A protein and the small-molecule ligand that binds it are described below.
Small molecule (SMILES): NC(N)=NCCC[C@H](N)C(=O)N[C@@H](CCC(=O)O)C(=O)NCC(=O)N[C@@H](CCC(=O)O)C(=O)N[C@@H](CCC(=O)O)C(=O)O

Binding-site contacts:
Ligand atom OE2 contacts residue HIS162 of chain 1.B at 3.7 Å.
Ligand atom OE1 contacts residue LYS126 of chain 1.B at 2.6 Å (salt-bridge).
Ligand atom O contacts residue PHE429 of chain 1.B at 3.5 Å.
Ligand atom CD contacts residue LYS109 of chain 1.B at 3.6 Å.
Ligand atom C contacts residue SER460 of chain 1.B at 3.7 Å.
Ligand atom OE2 contacts residue PHE111 of chain 1.B at 3.1 Å.
Ligand atom CA contacts residue PRO459 of chain 1.B at 4.0 Å (hydrophobic).
Ligand atom OE2 contacts residue ARG221 of chain 1.B at 3.4 Å (salt-bridge).
Ligand atom OE1 contacts residue HIS162 of chain 1.B at 3.2 Å (h-bond).
Ligand atom O contacts residue GLY461 of chain 1.B at 4.0 Å.
Ligand atom NH2 contacts residue PRO459 of chain 1.B at 3.4 Å.
Ligand atom C contacts residue ARG362 of chain 1.B at 3.6 Å.
Ligand atom O contacts residue SER460 of chain 1.B at 3.5 Å (h-bond).
Ligand atom OE2 contacts residue PHE206 of chain 1.B at 4.0 Å.
Ligand atom CD contacts residue LYS126 of chain 1.B at 3.1 Å.
Ligand atom CA contacts residue SER460 of chain 1.B at 3.8 Å.
Ligand atom CA contacts residue PHE429 of chain 1.B at 4.0 Å (hydrophobic).
Ligand atom CZ contacts residue PRO459 of chain 1.B at 3.7 Å (hydrophobic).
Ligand atom O contacts residue SER460 of chain 1.B at 4.0 Å.
Ligand atom CB contacts residue LEU458 of chain 1.B at 3.7 Å (hydrophobic).
Ligand atom C contacts residue SER460 of chain 1.B at 3.9 Å.
Ligand atom OE2 contacts residue LYS126 of chain 1.B at 2.9 Å (salt-bridge).
Ligand atom O contacts residue ARG274 of chain 1.B at 3.4 Å (salt-bridge).
Ligand atom O contacts residue PRO459 of chain 1.B at 3.5 Å.
Ligand atom OXT contacts residue ARG274 of chain 1.B at 3.6 Å (salt-bridge).
Ligand atom O contacts residue ARG362 of chain 1.B at 3.2 Å (salt-bridge).
Ligand atom OE1 contacts residue LYS109 of chain 1.B at 3.0 Å (salt-bridge).
Ligand atom N contacts residue SER460 of chain 1.B at 3.6 Å.
Ligand atom N contacts residue SER460 of chain 1.B at 3.8 Å.
Ligand atom C contacts residue ARG274 of chain 1.B at 3.8 Å.
Ligand atom CG contacts residue TYR440 of chain 1.B at 3.4 Å (hydrophobic).
Ligand atom CA contacts residue SER460 of chain 1.B at 4.0 Å.
Ligand atom CG contacts residue PHE206 of chain 1.B at 3.8 Å (hydrophobic).
Ligand atom CD contacts residue HIS162 of chain 1.B at 3.3 Å.
Ligand atom CG contacts residue LYS109 of chain 1.B at 3.9 Å.
Ligand atom NE contacts residue PRO459 of chain 1.B at 3.5 Å.
Ligand atom OE1 contacts residue SER460 of chain 1.B at 3.5 Å.
Ligand atom CG contacts residue HIS162 of chain 1.B at 3.7 Å.
Ligand atom OE2 contacts residue CYS159 of chain 1.B at 3.9 Å.
Ligand atom OXT contacts residue ARG362 of chain 1.B at 3.4 Å (salt-bridge).

Sequence of chain 1.B:
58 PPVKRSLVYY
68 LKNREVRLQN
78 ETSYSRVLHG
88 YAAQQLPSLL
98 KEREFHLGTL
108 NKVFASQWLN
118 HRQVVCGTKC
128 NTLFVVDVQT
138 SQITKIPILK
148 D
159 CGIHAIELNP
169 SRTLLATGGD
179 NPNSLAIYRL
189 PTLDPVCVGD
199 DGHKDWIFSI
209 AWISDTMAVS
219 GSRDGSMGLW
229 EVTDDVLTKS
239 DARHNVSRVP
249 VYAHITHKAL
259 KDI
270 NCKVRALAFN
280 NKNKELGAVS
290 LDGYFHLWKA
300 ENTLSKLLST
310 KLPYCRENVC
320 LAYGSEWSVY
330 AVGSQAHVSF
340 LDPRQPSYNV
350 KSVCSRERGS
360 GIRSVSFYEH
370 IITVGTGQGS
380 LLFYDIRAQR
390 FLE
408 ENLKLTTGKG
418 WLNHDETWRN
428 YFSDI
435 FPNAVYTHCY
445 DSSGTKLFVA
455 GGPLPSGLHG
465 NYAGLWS